Sequence of chain 1.A:
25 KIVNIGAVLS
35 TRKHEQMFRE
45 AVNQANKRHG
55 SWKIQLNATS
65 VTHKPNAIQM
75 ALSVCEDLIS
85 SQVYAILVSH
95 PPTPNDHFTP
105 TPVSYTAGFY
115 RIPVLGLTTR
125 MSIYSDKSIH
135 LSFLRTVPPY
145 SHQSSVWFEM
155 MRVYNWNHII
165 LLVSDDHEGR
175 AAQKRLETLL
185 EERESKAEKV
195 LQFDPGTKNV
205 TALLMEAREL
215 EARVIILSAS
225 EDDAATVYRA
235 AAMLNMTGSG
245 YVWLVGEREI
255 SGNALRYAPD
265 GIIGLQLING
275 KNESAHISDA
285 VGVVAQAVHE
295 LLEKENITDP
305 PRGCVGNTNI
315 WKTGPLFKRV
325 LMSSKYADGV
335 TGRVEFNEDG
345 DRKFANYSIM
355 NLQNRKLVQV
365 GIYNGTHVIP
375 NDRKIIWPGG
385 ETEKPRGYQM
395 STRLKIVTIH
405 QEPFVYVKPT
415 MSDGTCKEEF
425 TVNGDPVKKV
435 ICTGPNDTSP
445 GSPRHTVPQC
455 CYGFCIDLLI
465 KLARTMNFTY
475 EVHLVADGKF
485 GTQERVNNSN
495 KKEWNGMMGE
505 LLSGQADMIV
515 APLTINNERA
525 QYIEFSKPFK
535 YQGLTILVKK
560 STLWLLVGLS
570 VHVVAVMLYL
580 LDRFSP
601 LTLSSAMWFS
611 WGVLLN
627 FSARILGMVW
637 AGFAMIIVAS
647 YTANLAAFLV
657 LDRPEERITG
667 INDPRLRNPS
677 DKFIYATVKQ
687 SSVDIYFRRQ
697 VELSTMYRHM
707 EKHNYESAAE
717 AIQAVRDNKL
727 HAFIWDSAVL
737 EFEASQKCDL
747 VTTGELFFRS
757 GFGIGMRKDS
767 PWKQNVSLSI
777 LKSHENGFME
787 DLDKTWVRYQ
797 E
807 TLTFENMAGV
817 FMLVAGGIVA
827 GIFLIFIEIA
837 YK

A protein and the small-molecule ligand that binds it are described below.
Small molecule (SMILES): CC(=O)N[C@@H]1[C@@H](O)[C@H](O)[C@@H](CO)O[C@H]1O

Binding-site contacts:
Ligand atom C2 contacts residue ASN276 of chain 1.A at 2.5 Å.
Ligand atom C7 contacts residue ASN276 of chain 1.A at 3.9 Å.
Ligand atom C8 contacts residue ASN276 of chain 1.A at 3.9 Å.
Ligand atom O5 contacts residue ASN276 of chain 1.A at 2.4 Å (h-bond).
Ligand atom C6 contacts residue ALA279 of chain 1.A at 3.8 Å (hydrophobic).
Ligand atom O5 contacts residue ASN273 of chain 1.A at 4.5 Å.
Ligand atom C4 contacts residue ASN276 of chain 1.A at 4.3 Å.
Ligand atom C5 contacts residue ALA279 of chain 1.A at 4.0 Å (hydrophobic).
Ligand atom O5 contacts residue ALA279 of chain 1.A at 3.8 Å.
Ligand atom C5 contacts residue ASN276 of chain 1.A at 3.7 Å.
Ligand atom N2 contacts residue ASN276 of chain 1.A at 2.9 Å (h-bond).
Ligand atom C1 contacts residue ASN276 of chain 1.A at 1.4 Å.
Ligand atom C3 contacts residue ASN276 of chain 1.A at 3.8 Å.